Sequence of chain 1.B:
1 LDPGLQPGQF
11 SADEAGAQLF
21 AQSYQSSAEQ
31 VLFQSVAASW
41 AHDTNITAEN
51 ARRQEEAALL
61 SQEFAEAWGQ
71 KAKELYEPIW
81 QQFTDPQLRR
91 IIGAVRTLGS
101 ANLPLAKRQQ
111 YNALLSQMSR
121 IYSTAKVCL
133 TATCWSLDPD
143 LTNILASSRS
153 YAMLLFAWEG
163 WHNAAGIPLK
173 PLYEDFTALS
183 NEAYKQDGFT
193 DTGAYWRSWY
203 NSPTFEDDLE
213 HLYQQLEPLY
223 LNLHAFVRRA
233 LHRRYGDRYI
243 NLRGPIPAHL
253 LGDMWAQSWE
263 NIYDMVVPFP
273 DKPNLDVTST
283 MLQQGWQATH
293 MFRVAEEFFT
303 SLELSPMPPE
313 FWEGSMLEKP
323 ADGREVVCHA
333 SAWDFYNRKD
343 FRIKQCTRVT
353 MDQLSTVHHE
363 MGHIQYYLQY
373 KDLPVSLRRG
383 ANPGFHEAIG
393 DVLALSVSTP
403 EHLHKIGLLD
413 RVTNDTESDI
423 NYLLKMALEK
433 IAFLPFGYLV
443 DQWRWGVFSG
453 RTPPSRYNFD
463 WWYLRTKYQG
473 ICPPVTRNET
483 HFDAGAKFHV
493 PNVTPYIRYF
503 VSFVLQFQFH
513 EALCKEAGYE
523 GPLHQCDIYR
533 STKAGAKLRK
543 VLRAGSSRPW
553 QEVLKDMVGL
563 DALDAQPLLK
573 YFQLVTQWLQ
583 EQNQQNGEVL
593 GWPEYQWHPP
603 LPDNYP

This small molecule binds to this protein.
Small molecule (SMILES): N[C@@H](CC(=O)O)C(=O)O

Binding-site contacts:
Ligand atom O contacts residue SER1 of chain 1.Y at 2.3 Å (h-bond).
Ligand atom CB contacts residue ALA332 of chain 1.B at 4.1 Å (hydrophobic).
Ligand atom OD1 contacts residue THR358 of chain 1.B at 3.7 Å.
Ligand atom O contacts residue TYR501 of chain 1.B at 3.4 Å (h-bond).
Ligand atom CB contacts residue THR358 of chain 1.B at 4.2 Å.
Ligand atom N contacts residue ZN1 of chain 1.Z at 3.9 Å.
Ligand atom CG contacts residue SER1 of chain 1.Y at 3.4 Å.
Ligand atom C contacts residue TYR501 of chain 1.B at 3.9 Å (hydrophobic).
Ligand atom CB contacts residue HIS331 of chain 1.B at 3.8 Å.
Ligand atom N contacts residue HIS331 of chain 1.B at 4.0 Å.
Ligand atom CG contacts residue GLU362 of chain 1.B at 4.2 Å.
Ligand atom C contacts residue HIS331 of chain 1.B at 3.6 Å.
Ligand atom CB contacts residue GLU362 of chain 1.B at 3.5 Å.
Ligand atom C contacts residue HIS491 of chain 1.B at 4.2 Å.
Ligand atom OD1 contacts residue HIS361 of chain 1.B at 4.1 Å.
Ligand atom CA contacts residue HIS361 of chain 1.B at 4.0 Å.
Ligand atom CA contacts residue SER1 of chain 1.Y at 2.5 Å.
Ligand atom OD1 contacts residue SER1 of chain 1.Y at 3.3 Å (h-bond).
Ligand atom CA contacts residue ALA332 of chain 1.B at 4.1 Å (hydrophobic).
Ligand atom OD2 contacts residue SER1 of chain 1.Y at 3.9 Å.
Ligand atom CG contacts residue THR358 of chain 1.B at 3.5 Å.
Ligand atom OD2 contacts residue THR358 of chain 1.B at 3.4 Å (h-bond).
Ligand atom N contacts residue ALA332 of chain 1.B at 3.0 Å (h-bond).
Ligand atom CA contacts residue HIS331 of chain 1.B at 4.0 Å.
Ligand atom O contacts residue HIS331 of chain 1.B at 2.8 Å (h-bond).
Ligand atom CB contacts residue SER1 of chain 1.Y at 3.2 Å.
Ligand atom N contacts residue GLU362 of chain 1.B at 2.7 Å (salt-bridge).
Ligand atom OD1 contacts residue GLU362 of chain 1.B at 4.3 Å.
Ligand atom C contacts residue SER1 of chain 1.Y at 1.3 Å.
Ligand atom O contacts residue HIS491 of chain 1.B at 3.0 Å (h-bond).
Ligand atom CA contacts residue ZN1 of chain 1.Z at 4.4 Å.
Ligand atom N contacts residue HIS361 of chain 1.B at 4.1 Å.
Ligand atom N contacts residue SER1 of chain 1.Y at 3.7 Å.
Ligand atom CA contacts residue GLU362 of chain 1.B at 3.3 Å.